Sequence of chain 3.B:
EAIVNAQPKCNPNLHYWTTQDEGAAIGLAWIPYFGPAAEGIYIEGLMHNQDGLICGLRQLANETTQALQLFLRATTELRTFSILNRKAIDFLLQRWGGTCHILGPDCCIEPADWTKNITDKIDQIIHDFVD

Binding-site contacts:
Ligand atom O7 contacts residue ASN62 of chain 1.B at 3.9 Å.
Ligand atom C8 contacts residue GLY130 of chain 1.A at 4.1 Å.
Ligand atom C5 contacts residue GLN7 of chain 1.B at 3.8 Å.
Ligand atom O5 contacts residue ASN62 of chain 1.B at 2.3 Å (h-bond).
Ligand atom C1 contacts residue GLN7 of chain 1.B at 3.7 Å.
Ligand atom O4 contacts residue GLU129 of chain 1.A at 4.2 Å.
Ligand atom N2 contacts residue GOL1 of chain 1.M at 3.0 Å (h-bond).
Ligand atom O6 contacts residue GLU129 of chain 1.A at 3.5 Å.
Ligand atom C7 contacts residue GOL1 of chain 1.M at 3.9 Å.
Ligand atom C6 contacts residue ALA6 of chain 1.B at 4.0 Å (hydrophobic).
Ligand atom O7 contacts residue LEU43 of chain 1.A at 4.0 Å.
Ligand atom C2 contacts residue ASN62 of chain 1.B at 2.5 Å.
Ligand atom C3 contacts residue GOL1 of chain 1.M at 3.3 Å.
Ligand atom C1 contacts residue ASN62 of chain 1.B at 1.4 Å.
Ligand atom C8 contacts residue ALA131 of chain 1.A at 4.0 Å (hydrophobic).
Ligand atom C8 contacts residue GOL1 of chain 1.M at 3.9 Å.
Ligand atom C8 contacts residue VAL153 of chain 1.A at 3.9 Å (hydrophobic).
Ligand atom C8 contacts residue GLU129 of chain 1.A at 3.5 Å.
Ligand atom O3 contacts residue GLU129 of chain 1.A at 4.1 Å.
Ligand atom O5 contacts residue GLN7 of chain 1.B at 2.9 Å (h-bond).
Ligand atom C3 contacts residue ASN62 of chain 1.B at 3.8 Å.
Ligand atom C8 contacts residue PRO8 of chain 1.B at 3.7 Å (hydrophobic).
Ligand atom C5 contacts residue GOL1 of chain 1.M at 4.1 Å.
Ligand atom O7 contacts residue ALA131 of chain 1.A at 4.1 Å.
Ligand atom O4 contacts residue GOL1 of chain 1.M at 4.2 Å.
Ligand atom C5 contacts residue GLU129 of chain 1.A at 4.2 Å.
Ligand atom O6 contacts residue ALA6 of chain 1.B at 4.0 Å.
Ligand atom C6 contacts residue GLN7 of chain 1.B at 3.5 Å.
Ligand atom C2 contacts residue GOL1 of chain 1.M at 3.7 Å.
Ligand atom C8 contacts residue THR65 of chain 1.B at 3.6 Å.
Ligand atom O6 contacts residue GLN7 of chain 1.B at 2.5 Å (h-bond).
Ligand atom C4 contacts residue GOL1 of chain 1.M at 4.1 Å.
Ligand atom C8 contacts residue TRP30 of chain 3.B at 4.1 Å (hydrophobic).
Ligand atom N2 contacts residue ASN62 of chain 1.B at 2.9 Å (h-bond).
Ligand atom C7 contacts residue ASN62 of chain 1.B at 3.6 Å.
Ligand atom C1 contacts residue GOL1 of chain 1.M at 3.5 Å.
Ligand atom O3 contacts residue GOL1 of chain 1.M at 4.1 Å.
Ligand atom C7 contacts residue GLU129 of chain 1.A at 3.9 Å.
Ligand atom O6 contacts residue PRO8 of chain 1.B at 3.7 Å.
Ligand atom C5 contacts residue ASN62 of chain 1.B at 3.6 Å.

A protein and the small-molecule ligand that binds it are described below.
Small molecule (SMILES): CC(=O)N[C@H]1[C@H](O[C@H]2[C@H](O)[C@@H](NC(C)=O)CO[C@@H]2CO)O[C@H](CO)[C@@H](O[C@@H]2O[C@H](CO[C@H]3O[C@H](CO)[C@@H](O)[C@H](O)[C@@H]3O)[C@@H](O)[C@H](O)[C@@H]2O)[C@@H]1O

Sequence of chain 1.B:
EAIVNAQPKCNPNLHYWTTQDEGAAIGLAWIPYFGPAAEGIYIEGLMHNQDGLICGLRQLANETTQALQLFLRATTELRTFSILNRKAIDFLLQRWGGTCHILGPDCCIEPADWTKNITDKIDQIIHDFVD

Sequence of chain 1.A:
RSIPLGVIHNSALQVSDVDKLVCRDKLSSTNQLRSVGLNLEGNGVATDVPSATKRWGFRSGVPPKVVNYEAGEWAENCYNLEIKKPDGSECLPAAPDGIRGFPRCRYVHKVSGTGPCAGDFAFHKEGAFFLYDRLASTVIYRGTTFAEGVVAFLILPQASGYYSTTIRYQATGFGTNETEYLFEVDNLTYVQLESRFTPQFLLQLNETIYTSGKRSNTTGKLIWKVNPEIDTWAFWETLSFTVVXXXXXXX